Sequence of chain 43.E:
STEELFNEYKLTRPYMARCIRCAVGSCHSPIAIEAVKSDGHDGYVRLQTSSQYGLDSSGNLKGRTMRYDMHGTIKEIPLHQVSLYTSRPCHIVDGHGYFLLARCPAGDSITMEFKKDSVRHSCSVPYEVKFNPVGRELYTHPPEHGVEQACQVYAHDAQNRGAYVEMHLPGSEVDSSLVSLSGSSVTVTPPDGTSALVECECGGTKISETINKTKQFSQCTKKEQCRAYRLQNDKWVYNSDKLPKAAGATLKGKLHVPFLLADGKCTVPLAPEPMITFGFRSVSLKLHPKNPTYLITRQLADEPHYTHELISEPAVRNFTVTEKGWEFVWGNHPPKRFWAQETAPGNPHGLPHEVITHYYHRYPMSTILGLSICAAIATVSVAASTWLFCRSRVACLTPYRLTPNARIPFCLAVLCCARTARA

A small-molecule ligand and the protein it binds are described below.
Small molecule (SMILES): CC(=O)N[C@@H]1[C@@H](O)[C@H](O)[C@@H](CO)O[C@H]1O

Binding-site contacts:
Ligand atom O6 contacts residue ASN318 of chain 43.E at 3.3 Å.
Ligand atom C6 contacts residue SER284 of chain 43.E at 3.2 Å.
Ligand atom C6 contacts residue ASN318 of chain 43.E at 3.3 Å.
Ligand atom O5 contacts residue SER284 of chain 43.E at 4.4 Å.
Ligand atom C5 contacts residue SER284 of chain 43.E at 4.5 Å.
Ligand atom O4 contacts residue ASN318 of chain 43.E at 4.4 Å.
Ligand atom O6 contacts residue SER284 of chain 43.E at 2.9 Å (h-bond).